Sequence of chain 1.A:
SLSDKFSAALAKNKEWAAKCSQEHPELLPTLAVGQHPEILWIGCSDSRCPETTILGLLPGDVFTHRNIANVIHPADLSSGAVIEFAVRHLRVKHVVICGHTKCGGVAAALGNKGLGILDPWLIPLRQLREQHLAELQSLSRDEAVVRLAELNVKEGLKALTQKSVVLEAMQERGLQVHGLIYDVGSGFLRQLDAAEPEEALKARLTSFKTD

Binding-site contacts:
Ligand atom N1 contacts residue ASP121 of chain 1.A at 2.9 Å (salt-bridge).
Ligand atom N4 contacts residue PHE160 of chain 1.B at 3.1 Å.
Ligand atom O2 contacts residue GLN110 of chain 1.B at 2.9 Å (h-bond).
Ligand atom N2 contacts residue GLY179 of chain 1.A at 3.0 Å.
Ligand atom C3 contacts residue PHE160 of chain 1.B at 3.6 Å (hydrophobic).
Ligand atom N3 contacts residue PHE160 of chain 1.B at 3.3 Å.
Ligand atom S1 contacts residue CYS119 of chain 1.A at 3.7 Å.
Ligand atom C1 contacts residue PHE160 of chain 1.B at 3.6 Å (hydrophobic).
Ligand atom C1 contacts residue GLY180 of chain 1.A at 3.3 Å.
Ligand atom N2 contacts residue GLY180 of chain 1.A at 3.4 Å (h-bond).
Ligand atom N2 contacts residue PHE160 of chain 1.B at 3.2 Å.
Ligand atom N1 contacts residue CYS119 of chain 1.A at 3.6 Å (h-bond).
Ligand atom C4 contacts residue LEU193 of chain 1.A at 3.8 Å (hydrophobic).
Ligand atom S1 contacts residue ZN1 of chain 1.E at 3.1 Å.
Ligand atom N1 contacts residue CYS178 of chain 1.A at 3.7 Å.
Ligand atom O3 contacts residue LEU193 of chain 1.A at 3.8 Å.
Ligand atom O3 contacts residue PHE160 of chain 1.B at 3.8 Å.
Ligand atom S2 contacts residue PHE160 of chain 1.B at 3.8 Å.
Ligand atom O1 contacts residue ZN1 of chain 1.E at 3.1 Å.
Ligand atom O2 contacts residue ASP121 of chain 1.A at 3.4 Å (salt-bridge).
Ligand atom N1 contacts residue HIS175 of chain 1.A at 3.3 Å (h-bond).
Ligand atom N1 contacts residue GLY179 of chain 1.A at 3.5 Å (h-bond).
Ligand atom N1 contacts residue ZN1 of chain 1.E at 2.1 Å.
Ligand atom S2 contacts residue GLY179 of chain 1.A at 3.8 Å.
Ligand atom O2 contacts residue PHE160 of chain 1.B at 3.6 Å.
Ligand atom S2 contacts residue GLY180 of chain 1.A at 3.2 Å (h-bond).
Ligand atom N3 contacts residue GLY180 of chain 1.A at 3.5 Å (h-bond).
Ligand atom C4 contacts residue ALA183 of chain 1.A at 3.6 Å (hydrophobic).
Ligand atom C4 contacts residue LEU190 of chain 1.A at 3.8 Å (hydrophobic).
Ligand atom C1 contacts residue GLY179 of chain 1.A at 3.8 Å.
Ligand atom C2 contacts residue GLY179 of chain 1.A at 3.2 Å.
Ligand atom O1 contacts residue ALA144 of chain 1.A at 3.8 Å.
Ligand atom N3 contacts residue GLY179 of chain 1.A at 3.2 Å.
Ligand atom C2 contacts residue PHE160 of chain 1.B at 3.1 Å (hydrophobic).
Ligand atom S2 contacts residue ILE143 of chain 1.A at 3.8 Å.
Ligand atom S1 contacts residue ASP121 of chain 1.A at 3.8 Å.
Ligand atom O1 contacts residue CYS119 of chain 1.A at 3.0 Å (h-bond).
Ligand atom C2 contacts residue GLY180 of chain 1.A at 3.3 Å.
Ligand atom N4 contacts residue GLY179 of chain 1.A at 3.5 Å (h-bond).
Ligand atom O2 contacts residue PHE138 of chain 1.B at 3.1 Å.

Sequence of chain 1.B:
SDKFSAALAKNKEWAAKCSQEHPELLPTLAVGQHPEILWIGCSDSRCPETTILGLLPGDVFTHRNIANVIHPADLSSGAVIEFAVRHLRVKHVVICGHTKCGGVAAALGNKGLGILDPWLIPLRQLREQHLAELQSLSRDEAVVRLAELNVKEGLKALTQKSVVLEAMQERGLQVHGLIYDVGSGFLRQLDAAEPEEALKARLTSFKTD

A protein and the small-molecule ligand that binds it are described below.
Small molecule (SMILES): CC(=O)Nc1nnc(S(N)(=O)=O)s1